Binding-site contacts:
Ligand atom C1 contacts residue ASN36 of chain 1.B at 1.4 Å.
Ligand atom C7 contacts residue ASN36 of chain 1.B at 3.6 Å.
Ligand atom N2 contacts residue ASN36 of chain 1.B at 2.9 Å (h-bond).
Ligand atom C1 contacts residue GLN323 of chain 1.B at 3.9 Å.
Ligand atom C6 contacts residue THR38 of chain 1.B at 4.3 Å.
Ligand atom C2 contacts residue GLN323 of chain 1.B at 4.1 Å.
Ligand atom C2 contacts residue ASN36 of chain 1.B at 2.4 Å.
Ligand atom O5 contacts residue ASN36 of chain 1.B at 2.4 Å (h-bond).
Ligand atom O6 contacts residue GLU40 of chain 1.B at 4.0 Å.
Ligand atom N2 contacts residue GLN323 of chain 1.B at 3.2 Å (h-bond).
Ligand atom C8 contacts residue GLN323 of chain 1.B at 3.6 Å.
Ligand atom C6 contacts residue GLU40 of chain 1.B at 3.9 Å.
Ligand atom C3 contacts residue ASN36 of chain 1.B at 3.8 Å.
Ligand atom O5 contacts residue THR38 of chain 1.B at 4.0 Å.
Ligand atom C4 contacts residue ASN36 of chain 1.B at 4.2 Å.
Ligand atom C5 contacts residue ASN36 of chain 1.B at 3.6 Å.
Ligand atom C7 contacts residue GLN323 of chain 1.B at 3.9 Å.
Ligand atom O7 contacts residue ASN36 of chain 1.B at 3.8 Å.

Sequence of chain 1.B:
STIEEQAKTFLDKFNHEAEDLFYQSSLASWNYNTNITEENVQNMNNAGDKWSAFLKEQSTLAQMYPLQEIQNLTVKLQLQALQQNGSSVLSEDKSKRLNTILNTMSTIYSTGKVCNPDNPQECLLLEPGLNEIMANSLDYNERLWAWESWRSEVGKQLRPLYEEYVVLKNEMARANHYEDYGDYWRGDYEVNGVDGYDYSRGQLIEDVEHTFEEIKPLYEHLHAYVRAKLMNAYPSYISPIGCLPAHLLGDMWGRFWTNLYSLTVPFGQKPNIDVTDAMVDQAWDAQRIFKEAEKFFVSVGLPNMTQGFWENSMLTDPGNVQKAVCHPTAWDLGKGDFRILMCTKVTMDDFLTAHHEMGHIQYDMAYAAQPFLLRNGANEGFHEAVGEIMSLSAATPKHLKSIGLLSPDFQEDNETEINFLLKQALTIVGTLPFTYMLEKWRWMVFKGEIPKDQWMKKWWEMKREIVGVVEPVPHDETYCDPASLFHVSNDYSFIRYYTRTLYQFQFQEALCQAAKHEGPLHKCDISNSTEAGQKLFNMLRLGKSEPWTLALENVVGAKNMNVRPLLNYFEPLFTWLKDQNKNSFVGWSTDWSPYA

This small molecule binds to this protein.
Small molecule (SMILES): CC(=O)N[C@@H]1[C@@H](O)[C@H](O)[C@@H](CO)O[C@H]1O